Sequence of chain 1.A:
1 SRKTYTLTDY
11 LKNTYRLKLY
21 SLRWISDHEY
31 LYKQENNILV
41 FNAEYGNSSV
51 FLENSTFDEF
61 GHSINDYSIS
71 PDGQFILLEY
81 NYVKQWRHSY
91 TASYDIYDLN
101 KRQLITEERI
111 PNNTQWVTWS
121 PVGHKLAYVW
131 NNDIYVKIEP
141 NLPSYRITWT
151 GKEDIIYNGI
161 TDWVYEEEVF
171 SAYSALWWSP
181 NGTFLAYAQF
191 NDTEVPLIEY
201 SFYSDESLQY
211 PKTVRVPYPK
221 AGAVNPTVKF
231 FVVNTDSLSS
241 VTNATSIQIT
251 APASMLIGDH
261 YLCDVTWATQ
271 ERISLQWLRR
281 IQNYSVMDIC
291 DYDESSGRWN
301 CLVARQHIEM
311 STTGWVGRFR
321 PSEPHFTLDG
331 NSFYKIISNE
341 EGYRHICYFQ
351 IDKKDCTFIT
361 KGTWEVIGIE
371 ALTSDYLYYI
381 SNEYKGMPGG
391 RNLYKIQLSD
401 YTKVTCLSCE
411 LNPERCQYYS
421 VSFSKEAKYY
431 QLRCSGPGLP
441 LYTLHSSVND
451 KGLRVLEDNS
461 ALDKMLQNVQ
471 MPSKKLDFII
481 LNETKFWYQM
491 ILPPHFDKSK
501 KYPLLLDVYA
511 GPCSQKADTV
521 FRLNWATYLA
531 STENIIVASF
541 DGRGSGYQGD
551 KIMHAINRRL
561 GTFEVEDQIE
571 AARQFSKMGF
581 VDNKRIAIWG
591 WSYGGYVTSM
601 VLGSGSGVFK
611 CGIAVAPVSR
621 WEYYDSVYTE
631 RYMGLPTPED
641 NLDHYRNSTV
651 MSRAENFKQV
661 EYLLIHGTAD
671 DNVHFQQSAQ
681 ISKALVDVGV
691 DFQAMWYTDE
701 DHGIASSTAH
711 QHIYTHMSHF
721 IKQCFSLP

Binding-site contacts:
Ligand atom C1 contacts residue ASN112 of chain 1.A at 1.4 Å.
Ligand atom C5 contacts residue ASN112 of chain 1.A at 3.6 Å.
Ligand atom O7 contacts residue ASN112 of chain 1.A at 3.7 Å.
Ligand atom C8 contacts residue ILE110 of chain 1.A at 3.4 Å (hydrophobic).
Ligand atom N2 contacts residue ASN112 of chain 1.A at 2.8 Å (h-bond).
Ligand atom C8 contacts residue ARG109 of chain 1.A at 3.5 Å.
Ligand atom N2 contacts residue ARG109 of chain 1.A at 3.8 Å.
Ligand atom O5 contacts residue ASN112 of chain 1.A at 2.4 Å (h-bond).
Ligand atom C7 contacts residue ASN112 of chain 1.A at 3.3 Å.
Ligand atom C3 contacts residue ASN112 of chain 1.A at 3.6 Å.
Ligand atom C7 contacts residue ARG109 of chain 1.A at 3.5 Å.
Ligand atom C4 contacts residue ASN112 of chain 1.A at 4.0 Å.
Ligand atom O7 contacts residue ARG109 of chain 1.A at 3.8 Å.
Ligand atom O6 contacts residue ARG109 of chain 1.A at 4.2 Å.
Ligand atom O3 contacts residue ARG109 of chain 1.A at 4.5 Å.
Ligand atom C2 contacts residue ASN112 of chain 1.A at 2.2 Å.
Ligand atom C6 contacts residue ARG109 of chain 1.A at 4.2 Å.
Ligand atom C8 contacts residue ASN112 of chain 1.A at 3.4 Å.

The small molecule below binds the protein below.
Small molecule (SMILES): CC(=O)N[C@H]1[C@H](O[C@H]2[C@H](O)[C@@H](NC(C)=O)CO[C@@H]2CO)O[C@H](CO)[C@@H](O)[C@@H]1O